Binding-site contacts:
Ligand atom C16 contacts residue TRP117 of chain 3.A at 3.7 Å (hydrophobic).
Ligand atom C2 contacts residue ARG98 of chain 3.A at 3.4 Å.
Ligand atom C3 contacts residue ARG224 of chain 3.A at 3.5 Å.
Ligand atom C1 contacts residue ARG224 of chain 3.A at 3.8 Å.
Ligand atom S1 contacts residue ARG98 of chain 3.A at 4.4 Å.
Ligand atom C3 contacts residue TRP117 of chain 3.A at 3.5 Å (hydrophobic).
Ligand atom N1 contacts residue ARG98 of chain 3.A at 4.3 Å.
Ligand atom C1 contacts residue ARG98 of chain 3.A at 3.2 Å.
Ligand atom N1 contacts residue ARG224 of chain 3.A at 4.2 Å.
Ligand atom C16 contacts residue ARG224 of chain 3.A at 4.0 Å.
Ligand atom N1 contacts residue TRP117 of chain 3.A at 4.1 Å.
Ligand atom O3S contacts residue THR226 of chain 3.A at 4.0 Å.
Ligand atom O1S contacts residue ASP228 of chain 3.A at 3.6 Å.
Ligand atom C3 contacts residue ARG98 of chain 3.A at 3.2 Å.
Ligand atom O1S contacts residue THR226 of chain 3.A at 4.3 Å.
Ligand atom C15 contacts residue ARG224 of chain 3.A at 3.3 Å.
Ligand atom C15 contacts residue TRP117 of chain 3.A at 4.2 Å (hydrophobic).
Ligand atom C13 contacts residue ARG224 of chain 3.A at 4.1 Å.
Ligand atom C14 contacts residue ARG224 of chain 3.A at 4.5 Å.
Ligand atom O1S contacts residue ARG98 of chain 3.A at 3.6 Å.
Ligand atom C2 contacts residue ARG224 of chain 3.A at 3.8 Å.

Sequence of chain 3.A:
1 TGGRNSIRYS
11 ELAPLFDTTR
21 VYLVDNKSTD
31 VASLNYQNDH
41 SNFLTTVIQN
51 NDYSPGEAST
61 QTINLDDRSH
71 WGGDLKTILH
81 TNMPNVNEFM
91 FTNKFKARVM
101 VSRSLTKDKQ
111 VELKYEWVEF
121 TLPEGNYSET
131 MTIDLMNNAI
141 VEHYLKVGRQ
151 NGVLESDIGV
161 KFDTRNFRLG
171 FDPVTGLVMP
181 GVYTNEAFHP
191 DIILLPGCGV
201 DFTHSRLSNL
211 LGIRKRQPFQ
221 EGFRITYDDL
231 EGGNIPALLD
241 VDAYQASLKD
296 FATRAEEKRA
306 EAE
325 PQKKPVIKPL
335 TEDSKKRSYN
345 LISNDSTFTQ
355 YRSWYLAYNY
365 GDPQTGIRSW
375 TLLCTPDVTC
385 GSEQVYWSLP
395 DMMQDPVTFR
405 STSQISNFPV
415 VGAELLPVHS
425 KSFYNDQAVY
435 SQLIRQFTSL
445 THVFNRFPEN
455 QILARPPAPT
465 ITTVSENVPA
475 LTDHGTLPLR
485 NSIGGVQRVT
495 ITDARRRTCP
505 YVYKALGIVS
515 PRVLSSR

The small molecule below binds the protein below.
Small molecule (SMILES): CCCCCCCCCCCC[N+](C)(C)CCCS(=O)(=O)O